Sequence of chain 1.B:
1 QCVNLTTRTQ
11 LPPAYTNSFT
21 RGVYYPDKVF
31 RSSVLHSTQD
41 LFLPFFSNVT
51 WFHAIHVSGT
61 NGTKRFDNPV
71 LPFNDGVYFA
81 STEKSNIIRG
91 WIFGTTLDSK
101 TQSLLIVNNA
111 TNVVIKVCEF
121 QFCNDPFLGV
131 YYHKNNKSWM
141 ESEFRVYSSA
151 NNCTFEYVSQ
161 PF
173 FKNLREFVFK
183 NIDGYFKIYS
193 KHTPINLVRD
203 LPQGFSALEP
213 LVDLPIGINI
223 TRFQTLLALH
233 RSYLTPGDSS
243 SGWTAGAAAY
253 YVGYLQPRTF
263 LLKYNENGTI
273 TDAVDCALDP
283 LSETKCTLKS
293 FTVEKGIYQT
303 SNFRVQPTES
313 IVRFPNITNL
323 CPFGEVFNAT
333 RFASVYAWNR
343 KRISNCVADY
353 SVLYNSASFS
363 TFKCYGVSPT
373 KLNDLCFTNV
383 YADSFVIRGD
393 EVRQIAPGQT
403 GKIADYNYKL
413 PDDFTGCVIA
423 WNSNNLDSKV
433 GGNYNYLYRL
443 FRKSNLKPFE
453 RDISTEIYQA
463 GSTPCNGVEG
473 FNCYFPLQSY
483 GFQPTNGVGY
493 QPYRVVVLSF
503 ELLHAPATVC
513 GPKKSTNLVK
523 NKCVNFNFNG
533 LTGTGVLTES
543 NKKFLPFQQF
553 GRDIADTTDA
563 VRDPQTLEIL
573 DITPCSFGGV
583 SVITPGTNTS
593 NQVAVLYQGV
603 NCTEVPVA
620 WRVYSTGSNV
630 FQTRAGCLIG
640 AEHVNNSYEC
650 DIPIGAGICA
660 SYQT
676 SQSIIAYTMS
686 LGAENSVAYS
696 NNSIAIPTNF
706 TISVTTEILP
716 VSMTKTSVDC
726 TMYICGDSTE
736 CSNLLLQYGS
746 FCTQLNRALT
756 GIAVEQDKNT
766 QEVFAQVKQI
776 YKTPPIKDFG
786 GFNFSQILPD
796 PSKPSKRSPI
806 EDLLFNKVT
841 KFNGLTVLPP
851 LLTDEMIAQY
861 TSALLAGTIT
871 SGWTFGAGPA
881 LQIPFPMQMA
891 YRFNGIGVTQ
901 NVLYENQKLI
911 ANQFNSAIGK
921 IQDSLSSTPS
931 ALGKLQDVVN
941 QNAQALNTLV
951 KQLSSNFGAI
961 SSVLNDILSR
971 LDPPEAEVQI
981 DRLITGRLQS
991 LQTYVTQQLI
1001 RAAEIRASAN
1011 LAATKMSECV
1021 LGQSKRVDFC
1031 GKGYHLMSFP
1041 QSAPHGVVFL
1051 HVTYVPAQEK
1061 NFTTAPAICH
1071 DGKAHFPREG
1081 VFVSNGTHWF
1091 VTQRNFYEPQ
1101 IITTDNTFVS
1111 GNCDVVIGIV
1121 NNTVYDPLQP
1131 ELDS

Binding-site contacts:
Ligand atom C1 contacts residue ASN704 of chain 1.B at 1.4 Å.
Ligand atom C2 contacts residue ASN704 of chain 1.B at 2.4 Å.
Ligand atom C5 contacts residue ASN704 of chain 1.B at 3.6 Å.
Ligand atom N2 contacts residue ASN704 of chain 1.B at 2.9 Å (h-bond).
Ligand atom C3 contacts residue LEU909 of chain 1.B at 4.4 Å (hydrophobic).
Ligand atom C1 contacts residue GLN1058 of chain 1.B at 4.4 Å.
Ligand atom C7 contacts residue ASN704 of chain 1.B at 3.6 Å.
Ligand atom O5 contacts residue GLN1058 of chain 1.B at 4.1 Å.
Ligand atom C3 contacts residue ASN704 of chain 1.B at 3.8 Å.
Ligand atom C1 contacts residue LEU909 of chain 1.B at 4.5 Å (hydrophobic).
Ligand atom O7 contacts residue ASN704 of chain 1.B at 4.0 Å.
Ligand atom O5 contacts residue ASN704 of chain 1.B at 2.3 Å (h-bond).
Ligand atom C8 contacts residue ASN704 of chain 1.B at 3.9 Å.
Ligand atom O6 contacts residue GLN913 of chain 1.B at 4.3 Å.
Ligand atom C8 contacts residue THR703 of chain 1.B at 4.3 Å.
Ligand atom C4 contacts residue ASN704 of chain 1.B at 4.2 Å.

The small molecule below binds the protein below.
Small molecule (SMILES): CC(=O)N[C@@H]1[C@@H](O)[C@H](O)[C@@H](CO)O[C@H]1O